This protein binds this small molecule.
Small molecule (SMILES): OCCCO

Sequence of chain 1.A:
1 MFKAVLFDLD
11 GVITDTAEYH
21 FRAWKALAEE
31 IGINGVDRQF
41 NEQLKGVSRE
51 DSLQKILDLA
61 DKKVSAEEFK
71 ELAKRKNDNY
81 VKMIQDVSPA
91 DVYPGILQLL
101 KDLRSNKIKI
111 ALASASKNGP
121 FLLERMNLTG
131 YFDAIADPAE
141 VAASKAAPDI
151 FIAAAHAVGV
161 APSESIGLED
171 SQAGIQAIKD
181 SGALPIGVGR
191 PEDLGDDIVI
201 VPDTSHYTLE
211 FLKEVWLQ

Binding-site contacts:
Ligand atom O3 contacts residue LYS45 of chain 1.A at 4.4 Å.
Ligand atom C2 contacts residue LYS45 of chain 1.A at 3.8 Å.
Ligand atom O1 contacts residue ARG38 of chain 1.A at 4.4 Å.
Ligand atom C3 contacts residue ARG38 of chain 1.A at 3.0 Å.
Ligand atom C2 contacts residue ASN41 of chain 1.A at 3.5 Å.
Ligand atom C2 contacts residue ALA17 of chain 1.A at 4.0 Å (hydrophobic).
Ligand atom C3 contacts residue ASN41 of chain 1.A at 3.5 Å.
Ligand atom C2 contacts residue ARG38 of chain 1.A at 3.6 Å.
Ligand atom O3 contacts residue ARG38 of chain 1.A at 2.8 Å (salt-bridge).
Ligand atom C2 contacts residue GLU18 of chain 1.A at 3.8 Å.
Ligand atom C3 contacts residue LYS45 of chain 1.A at 4.4 Å.
Ligand atom C3 contacts residue GLU18 of chain 1.A at 4.3 Å.
Ligand atom C1 contacts residue LYS45 of chain 1.A at 3.9 Å.
Ligand atom C1 contacts residue GLU18 of chain 1.A at 3.3 Å.
Ligand atom C2 contacts residue PHE21 of chain 1.A at 3.7 Å (hydrophobic).
Ligand atom C1 contacts residue ARG38 of chain 1.A at 3.6 Å.
Ligand atom C3 contacts residue PHE21 of chain 1.A at 3.6 Å (hydrophobic).
Ligand atom O1 contacts residue LYS45 of chain 1.A at 2.8 Å (salt-bridge).
Ligand atom C1 contacts residue ALA17 of chain 1.A at 4.4 Å (hydrophobic).